Sequence of chain 3.A:
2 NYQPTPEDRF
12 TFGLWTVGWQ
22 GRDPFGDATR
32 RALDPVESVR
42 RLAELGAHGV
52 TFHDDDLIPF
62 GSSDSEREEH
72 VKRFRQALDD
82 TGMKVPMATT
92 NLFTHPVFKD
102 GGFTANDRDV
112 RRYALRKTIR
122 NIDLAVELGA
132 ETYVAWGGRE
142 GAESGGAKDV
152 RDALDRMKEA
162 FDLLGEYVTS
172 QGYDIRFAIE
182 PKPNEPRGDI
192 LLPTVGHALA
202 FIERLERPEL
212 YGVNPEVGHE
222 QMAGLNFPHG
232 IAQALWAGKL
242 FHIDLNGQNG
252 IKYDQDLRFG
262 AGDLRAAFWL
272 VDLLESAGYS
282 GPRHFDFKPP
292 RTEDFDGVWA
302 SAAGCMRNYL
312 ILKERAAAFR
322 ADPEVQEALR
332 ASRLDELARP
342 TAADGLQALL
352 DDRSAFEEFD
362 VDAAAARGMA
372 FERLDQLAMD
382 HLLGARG

Sequence of chain 4.A:
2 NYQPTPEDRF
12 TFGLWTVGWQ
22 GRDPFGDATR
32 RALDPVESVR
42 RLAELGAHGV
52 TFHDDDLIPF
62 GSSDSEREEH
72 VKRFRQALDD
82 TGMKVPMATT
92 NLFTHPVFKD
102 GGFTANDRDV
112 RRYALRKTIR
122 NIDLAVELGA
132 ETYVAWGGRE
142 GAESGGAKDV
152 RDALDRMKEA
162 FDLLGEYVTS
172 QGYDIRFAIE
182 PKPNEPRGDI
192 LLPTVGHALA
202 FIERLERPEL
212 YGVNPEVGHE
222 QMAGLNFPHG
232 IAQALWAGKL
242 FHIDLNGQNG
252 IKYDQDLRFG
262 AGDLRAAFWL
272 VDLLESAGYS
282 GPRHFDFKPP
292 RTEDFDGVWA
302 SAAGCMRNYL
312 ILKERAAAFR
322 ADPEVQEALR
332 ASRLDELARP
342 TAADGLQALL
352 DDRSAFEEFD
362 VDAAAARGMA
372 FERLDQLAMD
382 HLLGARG

Binding-site contacts:
Ligand atom O4 contacts residue GLU181 of chain 4.A at 2.5 Å (salt-bridge).
Ligand atom C1 contacts residue PHE94 of chain 4.A at 3.8 Å (hydrophobic).
Ligand atom O2 contacts residue PHE26 of chain 3.A at 3.5 Å.
Ligand atom O4 contacts residue TRP16 of chain 4.A at 4.2 Å.
Ligand atom O4 contacts residue MG1 of chain 4.B at 2.2 Å.
Ligand atom C6 contacts residue VAL135 of chain 4.A at 3.8 Å (hydrophobic).
Ligand atom C5 contacts residue TRP16 of chain 4.A at 4.2 Å (hydrophobic).
Ligand atom O5 contacts residue TRP137 of chain 4.A at 3.6 Å.
Ligand atom O5 contacts residue HIS54 of chain 4.A at 2.8 Å (h-bond).
Ligand atom O3 contacts residue HIS220 of chain 4.A at 3.5 Å.
Ligand atom O4 contacts residue ASP245 of chain 4.A at 2.9 Å (salt-bridge).
Ligand atom C2 contacts residue TRP137 of chain 4.A at 3.4 Å (hydrophobic).
Ligand atom O3 contacts residue GLU181 of chain 4.A at 2.7 Å (salt-bridge).
Ligand atom O3 contacts residue MG1 of chain 4.B at 2.3 Å.
Ligand atom C3 contacts residue ASP287 of chain 4.A at 2.9 Å.
Ligand atom C4 contacts residue ASP287 of chain 4.A at 3.4 Å.
Ligand atom O2 contacts residue TRP137 of chain 4.A at 3.8 Å.
Ligand atom C4 contacts residue ASP245 of chain 4.A at 4.2 Å.
Ligand atom O6 contacts residue HIS54 of chain 4.A at 3.0 Å (h-bond).
Ligand atom C5 contacts residue HIS54 of chain 4.A at 3.6 Å.
Ligand atom C6 contacts residue GLU181 of chain 4.A at 3.4 Å.
Ligand atom C3 contacts residue GLU181 of chain 4.A at 3.6 Å.
Ligand atom C6 contacts residue TRP137 of chain 4.A at 3.7 Å (hydrophobic).
Ligand atom C6 contacts residue THR90 of chain 4.A at 3.9 Å.
Ligand atom C6 contacts residue HIS54 of chain 4.A at 3.9 Å.
Ligand atom O1 contacts residue HIS54 of chain 4.A at 3.4 Å.
Ligand atom C4 contacts residue MG1 of chain 4.B at 2.9 Å.
Ligand atom O5 contacts residue PHE94 of chain 4.A at 4.0 Å.
Ligand atom O3 contacts residue GLU217 of chain 4.A at 3.2 Å (salt-bridge).
Ligand atom O6 contacts residue VAL135 of chain 4.A at 4.2 Å.
Ligand atom C3 contacts residue MG1 of chain 4.B at 2.9 Å.
Ligand atom O1 contacts residue TRP16 of chain 4.A at 3.9 Å.
Ligand atom O3 contacts residue ASP287 of chain 4.A at 3.0 Å (salt-bridge).
Ligand atom O1 contacts residue PHE94 of chain 4.A at 3.9 Å.
Ligand atom C1 contacts residue HIS54 of chain 4.A at 3.5 Å.
Ligand atom C5 contacts residue GLU181 of chain 4.A at 3.8 Å.
Ligand atom O6 contacts residue THR90 of chain 4.A at 2.6 Å.
Ligand atom C1 contacts residue TRP137 of chain 4.A at 3.3 Å (hydrophobic).
Ligand atom C4 contacts residue GLU181 of chain 4.A at 2.9 Å.
Ligand atom O4 contacts residue ASP287 of chain 4.A at 2.9 Å (salt-bridge).

A small-molecule ligand and the protein it binds are described below.
Small molecule (SMILES): OC[C@H]1O[C@H](O)[C@H](O)[C@@H](O)[C@@H]1O